This protein binds this small molecule.
Small molecule (SMILES): COc1ccccc1OCCNC(=O)c1cc(=O)[nH]c2cccc(F)c12

Binding-site contacts:
Ligand atom C12 contacts residue GLU166 of chain 2.A at 3.5 Å.
Ligand atom C13 contacts residue ASN142 of chain 2.A at 3.7 Å.
Ligand atom C16 contacts residue ASN142 of chain 2.A at 3.7 Å.
Ligand atom O2 contacts residue GLY143 of chain 2.A at 3.0 Å (h-bond).
Ligand atom C10 contacts residue LEU141 of chain 2.A at 3.8 Å (hydrophobic).
Ligand atom C14 contacts residue GLU166 of chain 2.A at 3.8 Å.
Ligand atom N1 contacts residue GLU166 of chain 2.A at 3.1 Å (salt-bridge).
Ligand atom C7 contacts residue HIS41 of chain 2.A at 3.5 Å.
Ligand atom C9 contacts residue CYS145 of chain 2.A at 3.6 Å (hydrophobic).
Ligand atom O2 contacts residue CYS145 of chain 2.A at 3.7 Å.
Ligand atom C13 contacts residue LEU141 of chain 2.A at 3.5 Å (hydrophobic).
Ligand atom O3 contacts residue GLU166 of chain 2.A at 3.4 Å.
Ligand atom C contacts residue GLN189 of chain 2.A at 3.7 Å.
Ligand atom O3 contacts residue PHE140 of chain 2.A at 3.2 Å.
Ligand atom C14 contacts residue PHE140 of chain 2.A at 3.8 Å (hydrophobic).
Ligand atom N1 contacts residue PHE140 of chain 2.A at 3.0 Å (h-bond).
Ligand atom N contacts residue CYS145 of chain 2.A at 3.5 Å (h-bond).
Ligand atom C18 contacts residue ASN142 of chain 2.A at 3.5 Å.
Ligand atom F contacts residue ASN142 of chain 2.A at 3.0 Å.
Ligand atom C18 contacts residue LEU141 of chain 2.A at 3.7 Å (hydrophobic).
Ligand atom O3 contacts residue HIS163 of chain 2.A at 2.6 Å (h-bond).
Ligand atom C11 contacts residue LEU141 of chain 2.A at 3.8 Å (hydrophobic).
Ligand atom C13 contacts residue PHE140 of chain 2.A at 3.7 Å (hydrophobic).
Ligand atom C11 contacts residue SER144 of chain 2.A at 3.8 Å.
Ligand atom C12 contacts residue PHE140 of chain 2.A at 3.8 Å (hydrophobic).
Ligand atom C5 contacts residue HIS41 of chain 2.A at 3.4 Å.
Ligand atom C12 contacts residue SER144 of chain 2.A at 3.8 Å.
Ligand atom O3 contacts residue HIS172 of chain 2.A at 3.4 Å.
Ligand atom C8 contacts residue CYS145 of chain 2.A at 3.8 Å (hydrophobic).
Ligand atom C12 contacts residue HIS163 of chain 2.A at 3.5 Å.
Ligand atom C3 contacts residue ARG188 of chain 2.A at 3.5 Å.
Ligand atom C5 contacts residue HIS164 of chain 2.A at 3.6 Å.
Ligand atom C3 contacts residue MET49 of chain 2.A at 3.8 Å (hydrophobic).
Ligand atom C3 contacts residue MET165 of chain 2.A at 3.6 Å (hydrophobic).
Ligand atom C17 contacts residue ASN142 of chain 2.A at 3.4 Å.
Ligand atom C13 contacts residue GLU166 of chain 2.A at 3.8 Å.
Ligand atom O2 contacts residue ASN142 of chain 2.A at 3.3 Å (h-bond).
Ligand atom C4 contacts residue MET49 of chain 2.A at 3.4 Å (hydrophobic).
Ligand atom C3 contacts residue ASP187 of chain 2.A at 3.7 Å.
Ligand atom C4 contacts residue HIS41 of chain 2.A at 3.7 Å.

Sequence of chain 2.A:
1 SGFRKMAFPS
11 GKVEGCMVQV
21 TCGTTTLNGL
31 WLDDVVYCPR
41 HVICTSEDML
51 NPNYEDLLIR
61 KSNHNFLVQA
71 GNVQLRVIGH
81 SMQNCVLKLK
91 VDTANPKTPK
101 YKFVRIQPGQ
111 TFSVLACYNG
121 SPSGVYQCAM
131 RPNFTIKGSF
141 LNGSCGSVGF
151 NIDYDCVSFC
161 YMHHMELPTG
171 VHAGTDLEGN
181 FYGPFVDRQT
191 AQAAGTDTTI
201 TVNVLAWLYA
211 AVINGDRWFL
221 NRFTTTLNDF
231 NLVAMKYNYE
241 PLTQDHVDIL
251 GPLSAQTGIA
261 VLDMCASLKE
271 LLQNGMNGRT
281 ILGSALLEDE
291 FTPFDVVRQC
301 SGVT

Sequence of chain 1.A:
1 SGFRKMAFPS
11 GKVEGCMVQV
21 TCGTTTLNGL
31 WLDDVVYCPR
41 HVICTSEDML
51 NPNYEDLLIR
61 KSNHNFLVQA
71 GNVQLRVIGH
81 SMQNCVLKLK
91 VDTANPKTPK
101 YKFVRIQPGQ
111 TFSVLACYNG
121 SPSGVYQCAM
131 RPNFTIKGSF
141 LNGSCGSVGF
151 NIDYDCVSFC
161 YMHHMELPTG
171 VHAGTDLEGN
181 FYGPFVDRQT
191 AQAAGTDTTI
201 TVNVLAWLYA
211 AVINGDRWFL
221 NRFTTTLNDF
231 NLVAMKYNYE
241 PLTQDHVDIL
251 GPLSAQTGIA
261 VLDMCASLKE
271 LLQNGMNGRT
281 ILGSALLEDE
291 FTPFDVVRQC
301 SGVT